Sequence of chain 2.C:
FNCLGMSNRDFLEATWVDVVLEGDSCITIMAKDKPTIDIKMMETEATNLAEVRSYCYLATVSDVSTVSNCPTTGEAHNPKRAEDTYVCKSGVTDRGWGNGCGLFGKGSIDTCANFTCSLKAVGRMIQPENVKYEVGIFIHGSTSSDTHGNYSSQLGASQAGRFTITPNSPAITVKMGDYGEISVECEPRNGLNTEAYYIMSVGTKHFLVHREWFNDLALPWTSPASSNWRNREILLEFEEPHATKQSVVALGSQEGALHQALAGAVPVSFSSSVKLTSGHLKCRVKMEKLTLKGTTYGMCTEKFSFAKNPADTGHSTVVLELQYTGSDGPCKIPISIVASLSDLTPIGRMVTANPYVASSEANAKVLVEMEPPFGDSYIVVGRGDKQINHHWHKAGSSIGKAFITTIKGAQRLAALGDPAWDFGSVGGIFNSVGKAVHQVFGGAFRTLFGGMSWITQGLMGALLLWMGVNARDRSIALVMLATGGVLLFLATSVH

Binding-site contacts:
Ligand atom C2 contacts residue ASN154 of chain 2.C at 2.5 Å.
Ligand atom C1 contacts residue ASN154 of chain 2.C at 1.4 Å.
Ligand atom O6 contacts residue SER157 of chain 2.C at 4.4 Å.
Ligand atom C1 contacts residue SER157 of chain 2.C at 4.2 Å.
Ligand atom O5 contacts residue ASN154 of chain 2.C at 2.3 Å (h-bond).
Ligand atom C3 contacts residue ASN154 of chain 2.C at 3.9 Å.
Ligand atom O7 contacts residue ASN154 of chain 2.C at 3.8 Å.
Ligand atom C6 contacts residue SER157 of chain 2.C at 4.1 Å.
Ligand atom O5 contacts residue SER157 of chain 2.C at 3.5 Å (h-bond).
Ligand atom C4 contacts residue ASN154 of chain 2.C at 4.2 Å.
Ligand atom C7 contacts residue ASN154 of chain 2.C at 3.4 Å.
Ligand atom C5 contacts residue SER157 of chain 2.C at 4.3 Å.
Ligand atom N2 contacts residue ASN154 of chain 2.C at 3.1 Å (h-bond).
Ligand atom C5 contacts residue SER156 of chain 2.C at 4.4 Å.
Ligand atom O5 contacts residue SER156 of chain 2.C at 4.3 Å.
Ligand atom C1 contacts residue SER156 of chain 2.C at 4.1 Å.
Ligand atom C8 contacts residue ASN154 of chain 2.C at 3.8 Å.
Ligand atom C5 contacts residue ASN154 of chain 2.C at 3.6 Å.

The protein below binds the small molecule below.
Small molecule (SMILES): CC(=O)N[C@@H]1[C@@H](O)[C@H](O)[C@@H](CO)O[C@H]1O